Binding-site contacts:
Ligand atom C7 contacts residue SER415 of chain 1.E at 3.9 Å.
Ligand atom C2 contacts residue SER415 of chain 1.E at 3.4 Å.
Ligand atom O6 contacts residue CYS347 of chain 1.E at 3.4 Å (h-bond).
Ligand atom C5 contacts residue VAL414 of chain 1.E at 3.4 Å (hydrophobic).
Ligand atom O5 contacts residue NAG1 of chain 1.IA at 4.1 Å.
Ligand atom C1 contacts residue ASN232 of chain 1.E at 1.4 Å.
Ligand atom O5 contacts residue ASN232 of chain 1.E at 2.4 Å (h-bond).
Ligand atom C6 contacts residue GLY348 of chain 1.E at 4.1 Å.
Ligand atom C7 contacts residue ASN232 of chain 1.E at 3.5 Å.
Ligand atom C5 contacts residue NAG1 of chain 1.IA at 4.0 Å.
Ligand atom O6 contacts residue GLY348 of chain 1.E at 3.2 Å (h-bond).
Ligand atom C4 contacts residue VAL414 of chain 1.E at 3.7 Å (hydrophobic).
Ligand atom C8 contacts residue SER415 of chain 1.E at 4.1 Å.
Ligand atom O5 contacts residue VAL414 of chain 1.E at 4.2 Å.
Ligand atom C5 contacts residue ASN232 of chain 1.E at 3.7 Å.
Ligand atom O7 contacts residue ASN346 of chain 1.E at 3.9 Å.
Ligand atom C8 contacts residue LEU231 of chain 1.E at 3.7 Å (hydrophobic).
Ligand atom O5 contacts residue GLU181 of chain 1.E at 4.1 Å.
Ligand atom C3 contacts residue ASN232 of chain 1.E at 3.8 Å.
Ligand atom C1 contacts residue VAL414 of chain 1.E at 4.0 Å (hydrophobic).
Ligand atom O7 contacts residue ASN232 of chain 1.E at 3.7 Å.
Ligand atom O3 contacts residue CYS413 of chain 1.E at 3.3 Å (h-bond).
Ligand atom C1 contacts residue SER415 of chain 1.E at 3.5 Å.
Ligand atom C3 contacts residue SER415 of chain 1.E at 3.5 Å.
Ligand atom C8 contacts residue ASN346 of chain 1.E at 3.4 Å.
Ligand atom O3 contacts residue CYS347 of chain 1.E at 3.1 Å (h-bond).
Ligand atom C2 contacts residue ASN232 of chain 1.E at 2.4 Å.
Ligand atom N2 contacts residue SER415 of chain 1.E at 2.8 Å (h-bond).
Ligand atom C7 contacts residue ASN346 of chain 1.E at 3.9 Å.
Ligand atom C3 contacts residue VAL414 of chain 1.E at 3.5 Å (hydrophobic).
Ligand atom C5 contacts residue GLU181 of chain 1.E at 3.6 Å.
Ligand atom O4 contacts residue VAL414 of chain 1.E at 3.6 Å.
Ligand atom C3 contacts residue CYS413 of chain 1.E at 3.9 Å (hydrophobic).
Ligand atom C6 contacts residue GLU181 of chain 1.E at 3.5 Å.
Ligand atom O7 contacts residue VAL414 of chain 1.E at 3.8 Å.
Ligand atom C8 contacts residue VAL224 of chain 1.E at 4.2 Å (hydrophobic).
Ligand atom O3 contacts residue SER415 of chain 1.E at 4.2 Å.
Ligand atom C6 contacts residue NAG1 of chain 1.IA at 3.9 Å.
Ligand atom N2 contacts residue ASN232 of chain 1.E at 2.9 Å (h-bond).
Ligand atom O6 contacts residue GLU181 of chain 1.E at 4.1 Å.

A small-molecule ligand and the protein it binds are described below.
Small molecule (SMILES): CC(=O)N[C@H]1[C@H](O[C@H]2[C@H](O)[C@@H](NC(C)=O)CO[C@@H]2CO)O[C@H](CO)[C@@H](O[C@@H]2O[C@H](CO)[C@@H](O)[C@H](O[C@H]3O[C@H](CO)[C@@H](O)[C@H](O)[C@@H]3O)[C@@H]2O)[C@@H]1O

Sequence of chain 1.G:
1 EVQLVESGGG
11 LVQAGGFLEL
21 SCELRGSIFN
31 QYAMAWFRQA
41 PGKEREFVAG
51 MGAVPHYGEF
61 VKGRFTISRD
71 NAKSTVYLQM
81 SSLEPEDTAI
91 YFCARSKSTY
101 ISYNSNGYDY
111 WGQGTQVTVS

Sequence of chain 1.E:
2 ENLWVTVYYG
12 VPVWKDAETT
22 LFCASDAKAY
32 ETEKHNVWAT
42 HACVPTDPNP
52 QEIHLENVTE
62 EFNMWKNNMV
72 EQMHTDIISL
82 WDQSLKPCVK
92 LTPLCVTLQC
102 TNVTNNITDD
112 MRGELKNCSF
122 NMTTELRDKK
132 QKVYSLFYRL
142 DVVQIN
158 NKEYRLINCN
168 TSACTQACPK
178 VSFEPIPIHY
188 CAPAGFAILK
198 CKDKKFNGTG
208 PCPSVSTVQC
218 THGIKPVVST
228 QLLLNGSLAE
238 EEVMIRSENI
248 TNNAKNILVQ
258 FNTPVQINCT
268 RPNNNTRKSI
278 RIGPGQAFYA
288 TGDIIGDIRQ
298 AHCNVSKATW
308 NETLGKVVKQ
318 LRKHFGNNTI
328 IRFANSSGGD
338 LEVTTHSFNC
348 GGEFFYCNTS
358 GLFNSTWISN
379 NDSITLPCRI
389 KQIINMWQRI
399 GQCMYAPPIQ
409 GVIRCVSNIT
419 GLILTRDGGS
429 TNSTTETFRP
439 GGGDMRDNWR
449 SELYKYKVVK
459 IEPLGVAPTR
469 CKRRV